A small-molecule ligand and the protein it binds are described below.
Small molecule (SMILES): Cc1cc(Cl)ccc1[C@H]1c2c(C(C)C)n[nH]c2C(=O)N1c1cccc(Cl)c1F

Binding-site contacts:
Ligand atom N16 contacts residue VAL78 of chain 1.A at 3.8 Å.
Ligand atom CL1 contacts residue PHE71 of chain 1.A at 3.9 Å.
Ligand atom CL2 contacts residue HIS81 of chain 1.A at 3.6 Å.
Ligand atom C26 contacts residue ILE46 of chain 1.A at 3.7 Å (hydrophobic).
Ligand atom C37 contacts residue ILE46 of chain 1.A at 3.7 Å (hydrophobic).
Ligand atom C34 contacts residue GLY43 of chain 1.A at 4.0 Å.
Ligand atom O31 contacts residue VAL78 of chain 1.A at 3.5 Å (h-bond).
Ligand atom F1 contacts residue ILE84 of chain 1.A at 3.4 Å.
Ligand atom CL2 contacts residue TYR85 of chain 1.A at 3.5 Å.
Ligand atom C30 contacts residue HIS81 of chain 1.A at 3.8 Å.
Ligand atom C6 contacts residue HIS81 of chain 1.A at 4.0 Å.
Ligand atom C10 contacts residue HIS81 of chain 1.A at 3.7 Å.
Ligand atom CL1 contacts residue ILE46 of chain 1.A at 3.6 Å.
Ligand atom C3 contacts residue HIS81 of chain 1.A at 3.6 Å.
Ligand atom C42 contacts residue LEU39 of chain 1.A at 3.1 Å (hydrophobic).
Ligand atom C8 contacts residue HIS81 of chain 1.A at 4.0 Å.
Ligand atom C26 contacts residue MET47 of chain 1.A at 3.8 Å (hydrophobic).
Ligand atom C4 contacts residue HIS81 of chain 1.A at 3.8 Å.
Ligand atom C33 contacts residue LEU39 of chain 1.A at 4.1 Å (hydrophobic).
Ligand atom C22 contacts residue GLY43 of chain 1.A at 3.9 Å.
Ligand atom C34 contacts residue LEU39 of chain 1.A at 3.9 Å (hydrophobic).
Ligand atom C15 contacts residue VAL78 of chain 1.A at 4.0 Å (hydrophobic).
Ligand atom CL1 contacts residue LEU42 of chain 1.A at 4.0 Å.
Ligand atom C36 contacts residue ILE46 of chain 1.A at 3.6 Å (hydrophobic).
Ligand atom CL2 contacts residue ILE84 of chain 1.A at 3.6 Å.
Ligand atom O31 contacts residue HIS81 of chain 1.A at 2.8 Å (h-bond).
Ligand atom N18 contacts residue TYR52 of chain 1.A at 3.8 Å.
Ligand atom F1 contacts residue HIS81 of chain 1.A at 3.5 Å.
Ligand atom F1 contacts residue VAL78 of chain 1.A at 3.8 Å.
Ligand atom C4 contacts residue LEU39 of chain 1.A at 4.0 Å (hydrophobic).
Ligand atom C30 contacts residue VAL78 of chain 1.A at 4.1 Å (hydrophobic).
Ligand atom C42 contacts residue GLY43 of chain 1.A at 4.0 Å.
Ligand atom C26 contacts residue TYR52 of chain 1.A at 4.1 Å (hydrophobic).
Ligand atom C33 contacts residue GLY43 of chain 1.A at 4.1 Å.
Ligand atom C3 contacts residue LEU39 of chain 1.A at 4.0 Å (hydrophobic).
Ligand atom C22 contacts residue MET47 of chain 1.A at 4.1 Å (hydrophobic).
Ligand atom C2 contacts residue HIS81 of chain 1.A at 3.4 Å.
Ligand atom CL1 contacts residue ILE84 of chain 1.A at 4.0 Å.
Ligand atom C20 contacts residue MET47 of chain 1.A at 3.9 Å (hydrophobic).
Ligand atom C4 contacts residue TYR85 of chain 1.A at 3.7 Å (hydrophobic).

Sequence of chain 1.A:
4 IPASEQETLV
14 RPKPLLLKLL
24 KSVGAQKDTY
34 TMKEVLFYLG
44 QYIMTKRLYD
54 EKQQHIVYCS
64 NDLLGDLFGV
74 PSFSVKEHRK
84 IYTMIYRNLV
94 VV